This protein binds this small molecule.
Small molecule (SMILES): CC(=O)N[C@H]1[C@H](O[C@H]2[C@H](O)[C@@H](NC(C)=O)CO[C@@H]2CO)O[C@H](CO)[C@@H](O)[C@@H]1O

Sequence of chain 57.F:
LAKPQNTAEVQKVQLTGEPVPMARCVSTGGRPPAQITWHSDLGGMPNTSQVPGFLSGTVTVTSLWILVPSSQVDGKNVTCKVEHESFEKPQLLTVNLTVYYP

Binding-site contacts:
Ligand atom O5 contacts residue ASN47 of chain 57.F at 2.2 Å (h-bond).
Ligand atom C6 contacts residue ASN47 of chain 57.F at 4.0 Å.
Ligand atom O7 contacts residue ASN47 of chain 57.F at 3.9 Å.
Ligand atom C3 contacts residue ASN47 of chain 57.F at 3.9 Å.
Ligand atom C2 contacts residue ASN47 of chain 57.F at 2.6 Å.
Ligand atom C1 contacts residue ASN47 of chain 57.F at 1.4 Å.
Ligand atom C7 contacts residue ASN47 of chain 57.F at 3.8 Å.
Ligand atom N2 contacts residue ASN47 of chain 57.F at 3.2 Å (h-bond).
Ligand atom C5 contacts residue ASN47 of chain 57.F at 3.4 Å.
Ligand atom C4 contacts residue ASN47 of chain 57.F at 4.2 Å.